The small molecule below binds the protein below.
Small molecule (SMILES): O=c1ccn([C@H]2C[C@H](O)[C@@H](CO[P](=O)(O)N[P](=O)(O)OP(=O)(O)O)O2)c(=O)[nH]1

Binding-site contacts:
Ligand atom O3B contacts residue MG1 of chain 1.H at 3.5 Å.
Ligand atom C2 contacts residue PHE22 of chain 1.D at 3.7 Å (hydrophobic).
Ligand atom O3' contacts residue TYR90 of chain 1.D at 3.7 Å.
Ligand atom C5 contacts residue GLN128 of chain 1.B at 3.4 Å.
Ligand atom O2G contacts residue LYS130 of chain 1.B at 3.8 Å.
Ligand atom N3 contacts residue PHE22 of chain 1.D at 3.7 Å.
Ligand atom O2 contacts residue TYR90 of chain 1.D at 3.3 Å.
Ligand atom C4 contacts residue GLN128 of chain 1.B at 3.7 Å.
Ligand atom O4 contacts residue LYS127 of chain 1.B at 3.6 Å.
Ligand atom C1' contacts residue ASN114 of chain 1.B at 3.6 Å.
Ligand atom O1B contacts residue MG1 of chain 1.H at 2.1 Å.
Ligand atom O3' contacts residue ASN114 of chain 1.B at 3.0 Å (h-bond).
Ligand atom C2' contacts residue TYR90 of chain 1.D at 3.9 Å (hydrophobic).
Ligand atom O2A contacts residue LYS127 of chain 1.B at 2.6 Å (salt-bridge).
Ligand atom O4 contacts residue GLN128 of chain 1.B at 2.9 Å (h-bond).
Ligand atom C4' contacts residue ASP87 of chain 1.D at 3.8 Å.
Ligand atom C4' contacts residue LYS117 of chain 1.B at 3.5 Å.
Ligand atom N3 contacts residue LEU48 of chain 1.D at 3.8 Å.
Ligand atom C3' contacts residue ASP87 of chain 1.D at 3.2 Å.
Ligand atom PB contacts residue MG1 of chain 1.H at 3.3 Å.
Ligand atom O2G contacts residue MG1 of chain 1.H at 3.1 Å.
Ligand atom C2' contacts residue VAL91 of chain 1.D at 3.5 Å (hydrophobic).
Ligand atom O3B contacts residue LYS130 of chain 1.B at 3.0 Å (salt-bridge).
Ligand atom O2 contacts residue PHE22 of chain 1.D at 3.6 Å.
Ligand atom O3' contacts residue VAL110 of chain 1.B at 3.7 Å.
Ligand atom O2B contacts residue LYS130 of chain 1.B at 3.0 Å (salt-bridge).
Ligand atom O5' contacts residue LYS117 of chain 1.B at 3.0 Å (salt-bridge).
Ligand atom C4' contacts residue ASN114 of chain 1.B at 3.7 Å.
Ligand atom O3' contacts residue ASP87 of chain 1.D at 2.6 Å (salt-bridge).
Ligand atom PB contacts residue LYS130 of chain 1.B at 3.6 Å.
Ligand atom C3' contacts residue ASN114 of chain 1.B at 3.9 Å.
Ligand atom C5 contacts residue LYS127 of chain 1.B at 3.7 Å.
Ligand atom O4' contacts residue LYS117 of chain 1.B at 2.9 Å (salt-bridge).
Ligand atom O3G contacts residue MG1 of chain 1.H at 1.9 Å.
Ligand atom O1A contacts residue LYS130 of chain 1.B at 3.5 Å.
Ligand atom C5' contacts residue LYS117 of chain 1.B at 3.9 Å.
Ligand atom O4' contacts residue ASN114 of chain 1.B at 3.1 Å (h-bond).
Ligand atom C1' contacts residue TYR90 of chain 1.D at 3.9 Å (hydrophobic).
Ligand atom PA contacts residue LYS127 of chain 1.B at 3.8 Å.
Ligand atom PG contacts residue MG1 of chain 1.H at 2.9 Å.

Sequence of chain 1.B:
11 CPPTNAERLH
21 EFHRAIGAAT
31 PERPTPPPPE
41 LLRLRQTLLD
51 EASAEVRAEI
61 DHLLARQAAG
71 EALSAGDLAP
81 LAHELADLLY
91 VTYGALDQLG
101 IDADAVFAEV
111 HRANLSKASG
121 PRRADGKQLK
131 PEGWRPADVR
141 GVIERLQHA

Sequence of chain 1.D:
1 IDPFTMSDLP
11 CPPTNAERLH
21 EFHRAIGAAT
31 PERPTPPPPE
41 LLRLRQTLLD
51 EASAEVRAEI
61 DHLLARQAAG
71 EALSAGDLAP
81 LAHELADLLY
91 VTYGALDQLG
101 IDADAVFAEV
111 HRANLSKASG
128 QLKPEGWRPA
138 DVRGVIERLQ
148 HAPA